Sequence of chain 1.B:
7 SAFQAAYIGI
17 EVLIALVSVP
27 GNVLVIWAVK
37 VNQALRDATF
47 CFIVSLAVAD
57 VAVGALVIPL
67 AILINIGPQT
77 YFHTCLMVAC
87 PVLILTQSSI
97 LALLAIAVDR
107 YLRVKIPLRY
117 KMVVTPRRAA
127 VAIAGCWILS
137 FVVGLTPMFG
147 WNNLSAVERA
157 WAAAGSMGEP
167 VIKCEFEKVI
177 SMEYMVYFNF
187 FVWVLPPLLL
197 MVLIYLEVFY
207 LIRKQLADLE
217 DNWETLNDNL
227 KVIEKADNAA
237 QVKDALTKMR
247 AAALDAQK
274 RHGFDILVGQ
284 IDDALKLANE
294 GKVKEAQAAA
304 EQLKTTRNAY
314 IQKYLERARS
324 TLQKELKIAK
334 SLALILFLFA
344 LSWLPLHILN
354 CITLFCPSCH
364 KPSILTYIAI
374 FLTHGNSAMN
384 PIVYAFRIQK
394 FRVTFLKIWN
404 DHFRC

A small-molecule ligand and the protein it binds are described below.
Small molecule (SMILES): CCCn1c(=O)c2[nH]c(C3CCCCC3)nc2n(CCCNC(=O)c2ccc(S(=O)(=O)F)cc2)c1=O

Binding-site contacts:
Ligand atom C1 contacts residue TRP346 of chain 1.B at 3.5 Å (hydrophobic).
Ligand atom N4 contacts residue LEU349 of chain 1.B at 3.7 Å.
Ligand atom C13 contacts residue ILE373 of chain 1.B at 3.6 Å (hydrophobic).
Ligand atom N contacts residue PHE172 of chain 1.B at 3.2 Å.
Ligand atom O4 contacts residue PHE172 of chain 1.B at 3.4 Å.
Ligand atom C17 contacts residue ASN353 of chain 1.B at 3.6 Å.
Ligand atom O4 contacts residue VAL88 of chain 1.B at 3.4 Å.
Ligand atom C contacts residue THR92 of chain 1.B at 3.7 Å.
Ligand atom C10 contacts residue ASN71 of chain 1.B at 3.8 Å.
Ligand atom C18 contacts residue GLU173 of chain 1.B at 3.8 Å.
Ligand atom C contacts residue LEU89 of chain 1.B at 3.8 Å (hydrophobic).
Ligand atom O3 contacts residue ASN353 of chain 1.B at 2.8 Å (h-bond).
Ligand atom C12 contacts residue TYR370 of chain 1.B at 3.6 Å (hydrophobic).
Ligand atom C10 contacts residue TYR370 of chain 1.B at 3.3 Å (hydrophobic).
Ligand atom C14 contacts residue PHE172 of chain 1.B at 3.4 Å (hydrophobic).
Ligand atom C2 contacts residue PHE172 of chain 1.B at 3.5 Å (hydrophobic).
Ligand atom C1 contacts residue LEU349 of chain 1.B at 3.7 Å (hydrophobic).
Ligand atom C9 contacts residue TYR13 of chain 1.B at 3.4 Å (hydrophobic).
Ligand atom N3 contacts residue PHE172 of chain 1.B at 3.7 Å.
Ligand atom C7 contacts residue TYR13 of chain 1.B at 3.7 Å (hydrophobic).
Ligand atom C17 contacts residue MET178 of chain 1.B at 3.7 Å (hydrophobic).
Ligand atom O3 contacts residue MET181 of chain 1.B at 3.4 Å (h-bond).
Ligand atom N4 contacts residue ASN353 of chain 1.B at 2.9 Å (h-bond).
Ligand atom O3 contacts residue PHE172 of chain 1.B at 3.7 Å.
Ligand atom O contacts residue TYR370 of chain 1.B at 2.5 Å (h-bond).
Ligand atom C4 contacts residue PHE172 of chain 1.B at 3.6 Å (hydrophobic).
Ligand atom C23 contacts residue ASN353 of chain 1.B at 3.7 Å.
Ligand atom O2 contacts residue TYR13 of chain 1.B at 2.8 Å (h-bond).
Ligand atom C3 contacts residue PHE172 of chain 1.B at 3.2 Å (hydrophobic).
Ligand atom O1 contacts residue TYR370 of chain 1.B at 2.5 Å (h-bond).
Ligand atom C contacts residue TRP346 of chain 1.B at 3.5 Å (hydrophobic).
Ligand atom O2 contacts residue ALA67 of chain 1.B at 3.7 Å.
Ligand atom C22 contacts residue PHE172 of chain 1.B at 3.4 Å (hydrophobic).
Ligand atom N1 contacts residue PHE172 of chain 1.B at 3.3 Å.
Ligand atom N4 contacts residue PHE172 of chain 1.B at 3.7 Å.
Ligand atom C23 contacts residue PHE172 of chain 1.B at 3.3 Å (hydrophobic).
Ligand atom S contacts residue TYR370 of chain 1.B at 1.6 Å (h-bond).
Ligand atom C23 contacts residue LEU349 of chain 1.B at 3.6 Å (hydrophobic).
Ligand atom C2 contacts residue LEU89 of chain 1.B at 3.6 Å (hydrophobic).
Ligand atom C11 contacts residue TYR370 of chain 1.B at 2.7 Å (hydrophobic).